Sequence of chain 1.A:
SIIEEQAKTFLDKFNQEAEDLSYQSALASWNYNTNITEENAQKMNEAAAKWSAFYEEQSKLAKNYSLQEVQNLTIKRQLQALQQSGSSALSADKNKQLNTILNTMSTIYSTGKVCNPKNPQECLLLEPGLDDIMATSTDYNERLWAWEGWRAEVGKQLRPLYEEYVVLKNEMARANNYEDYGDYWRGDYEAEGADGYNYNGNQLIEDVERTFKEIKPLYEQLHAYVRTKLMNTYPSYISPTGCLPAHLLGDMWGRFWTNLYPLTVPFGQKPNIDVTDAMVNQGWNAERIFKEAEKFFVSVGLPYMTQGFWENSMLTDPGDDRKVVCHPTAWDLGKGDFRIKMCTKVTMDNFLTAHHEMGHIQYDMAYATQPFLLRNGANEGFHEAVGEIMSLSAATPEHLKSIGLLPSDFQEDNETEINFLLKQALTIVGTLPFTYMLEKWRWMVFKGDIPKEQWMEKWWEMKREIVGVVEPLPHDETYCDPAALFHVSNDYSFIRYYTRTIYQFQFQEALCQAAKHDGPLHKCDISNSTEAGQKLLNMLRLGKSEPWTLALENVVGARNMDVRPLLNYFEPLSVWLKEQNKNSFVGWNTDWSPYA

Binding-site contacts:
Ligand atom O7 contacts residue ASN64 of chain 1.A at 3.7 Å.
Ligand atom O5 contacts residue ASN64 of chain 1.A at 2.4 Å (h-bond).
Ligand atom C7 contacts residue LYS60 of chain 1.A at 4.3 Å.
Ligand atom C2 contacts residue ASN64 of chain 1.A at 2.6 Å.
Ligand atom C4 contacts residue ASN64 of chain 1.A at 3.5 Å.
Ligand atom O6 contacts residue ASN64 of chain 1.A at 3.1 Å (h-bond).
Ligand atom N2 contacts residue ASN64 of chain 1.A at 3.6 Å (h-bond).
Ligand atom C6 contacts residue ASN64 of chain 1.A at 3.1 Å.
Ligand atom C8 contacts residue LYS60 of chain 1.A at 3.6 Å.
Ligand atom C3 contacts residue ASN64 of chain 1.A at 3.6 Å.
Ligand atom C5 contacts residue ASN64 of chain 1.A at 3.1 Å.
Ligand atom C1 contacts residue ASN64 of chain 1.A at 1.4 Å.
Ligand atom C7 contacts residue ASN64 of chain 1.A at 4.0 Å.
Ligand atom O7 contacts residue LEU61 of chain 1.A at 4.4 Å.

A protein and the small-molecule ligand that binds it are described below.
Small molecule (SMILES): CC(=O)N[C@@H]1[C@@H](O)[C@H](O)[C@@H](CO)O[C@H]1O